Binding-site contacts:
Ligand atom C6 contacts residue ASP138 of chain 1.B at 3.4 Å.
Ligand atom O3B contacts residue MG1 of chain 1.K at 3.5 Å.
Ligand atom O3B contacts residue NA1 of chain 1.L at 2.7 Å (h-bond).
Ligand atom O4' contacts residue LYS136 of chain 1.B at 3.2 Å (salt-bridge).
Ligand atom O2G contacts residue LYS23 of chain 1.B at 2.6 Å (salt-bridge).
Ligand atom O3G contacts residue MG1 of chain 1.K at 2.0 Å.
Ligand atom O6 contacts residue SER203 of chain 1.B at 3.3 Å.
Ligand atom O6 contacts residue ALA204 of chain 1.B at 2.9 Å (h-bond).
Ligand atom O3A contacts residue GLY22 of chain 1.B at 3.0 Å (h-bond).
Ligand atom C4 contacts residue HIS205 of chain 1.B at 3.2 Å.
Ligand atom N2 contacts residue HIS205 of chain 1.B at 3.4 Å (h-bond).
Ligand atom O6 contacts residue ASN135 of chain 1.B at 3.2 Å (h-bond).
Ligand atom O1B contacts residue THR21 of chain 1.B at 3.3 Å (h-bond).
Ligand atom O1B contacts residue GLY22 of chain 1.B at 3.1 Å (h-bond).
Ligand atom O2B contacts residue MG1 of chain 1.K at 2.1 Å.
Ligand atom PG contacts residue NA1 of chain 1.L at 3.3 Å.
Ligand atom N2 contacts residue ASP138 of chain 1.B at 2.8 Å (salt-bridge).
Ligand atom PB contacts residue MG1 of chain 1.K at 3.3 Å.
Ligand atom O1B contacts residue LYS23 of chain 1.B at 2.7 Å (salt-bridge).
Ligand atom PG contacts residue MG1 of chain 1.K at 3.3 Å.
Ligand atom C5' contacts residue ASP20 of chain 1.B at 3.4 Å.
Ligand atom N7 contacts residue ALA204 of chain 1.B at 3.5 Å.
Ligand atom O1A contacts residue LYS25 of chain 1.B at 2.8 Å (salt-bridge).
Ligand atom N3 contacts residue HIS205 of chain 1.B at 3.2 Å.
Ligand atom O2A contacts residue NA1 of chain 1.L at 2.4 Å (h-bond).
Ligand atom O6 contacts residue ASP138 of chain 1.B at 3.4 Å (salt-bridge).
Ligand atom C2 contacts residue HIS205 of chain 1.B at 3.3 Å.
Ligand atom S1G contacts residue NA1 of chain 1.L at 2.9 Å (h-bond).
Ligand atom O3G contacts residue THR44 of chain 1.B at 2.8 Å (h-bond).
Ligand atom N7 contacts residue ASN135 of chain 1.B at 3.1 Å (h-bond).
Ligand atom O2G contacts residue GLY84 of chain 1.B at 2.7 Å (h-bond).
Ligand atom O2B contacts residue THR24 of chain 1.B at 2.9 Å (h-bond).
Ligand atom S1G contacts residue ILE43 of chain 1.B at 3.3 Å.
Ligand atom O3A contacts residue ASP20 of chain 1.B at 3.4 Å.
Ligand atom O2A contacts residue GLY42 of chain 1.B at 3.2 Å (h-bond).
Ligand atom N1 contacts residue ASP138 of chain 1.B at 2.7 Å (salt-bridge).
Ligand atom O2A contacts residue GLN36 of chain 1.B at 3.0 Å (h-bond).
Ligand atom O6 contacts residue LYS136 of chain 1.B at 3.3 Å.
Ligand atom O3B contacts residue ASP20 of chain 1.B at 3.0 Å (salt-bridge).
Ligand atom O2' contacts residue HIS205 of chain 1.B at 2.9 Å (h-bond).

Sequence of chain 1.B:
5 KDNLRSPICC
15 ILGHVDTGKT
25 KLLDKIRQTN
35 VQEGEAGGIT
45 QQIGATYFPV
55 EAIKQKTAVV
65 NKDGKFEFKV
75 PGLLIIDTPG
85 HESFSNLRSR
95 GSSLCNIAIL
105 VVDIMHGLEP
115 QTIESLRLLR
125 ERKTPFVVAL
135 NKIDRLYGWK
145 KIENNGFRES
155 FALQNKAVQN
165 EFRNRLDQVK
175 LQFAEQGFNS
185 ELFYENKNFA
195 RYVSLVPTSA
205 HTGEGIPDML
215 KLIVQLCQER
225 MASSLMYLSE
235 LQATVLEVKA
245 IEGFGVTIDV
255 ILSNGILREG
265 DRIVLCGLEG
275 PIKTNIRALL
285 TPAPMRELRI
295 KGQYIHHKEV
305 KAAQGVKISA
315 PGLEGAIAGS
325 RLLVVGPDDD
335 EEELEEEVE

The protein below binds the small molecule below.
Small molecule (SMILES): Nc1nc2c(ncn2[C@@H]2O[C@H](CO[P](=O)(O)O[P](=O)(O)OP(O)(O)=S)[C@@H](O)[C@H]2O)c(=O)[nH]1